Sequence of chain 1.E:
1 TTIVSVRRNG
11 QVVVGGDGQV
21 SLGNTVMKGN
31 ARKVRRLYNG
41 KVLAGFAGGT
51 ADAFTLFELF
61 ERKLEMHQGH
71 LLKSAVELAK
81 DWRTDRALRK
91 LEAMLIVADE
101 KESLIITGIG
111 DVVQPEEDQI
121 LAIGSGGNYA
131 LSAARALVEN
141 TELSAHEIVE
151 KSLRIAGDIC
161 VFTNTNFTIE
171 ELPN

Sequence of chain 1.B:
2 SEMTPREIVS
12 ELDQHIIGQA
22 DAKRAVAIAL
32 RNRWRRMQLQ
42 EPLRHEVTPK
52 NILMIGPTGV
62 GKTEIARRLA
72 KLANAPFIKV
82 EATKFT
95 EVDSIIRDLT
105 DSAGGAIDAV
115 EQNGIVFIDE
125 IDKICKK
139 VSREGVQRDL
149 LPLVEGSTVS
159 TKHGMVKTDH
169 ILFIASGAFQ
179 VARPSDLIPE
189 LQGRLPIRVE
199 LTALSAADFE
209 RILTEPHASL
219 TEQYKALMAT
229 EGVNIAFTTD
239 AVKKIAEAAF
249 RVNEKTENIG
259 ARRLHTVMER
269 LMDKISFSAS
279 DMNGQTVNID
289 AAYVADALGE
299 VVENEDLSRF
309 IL

Binding-site contacts:
Ligand atom CD1 contacts residue LEU22 of chain 1.F at 3.8 Å (hydrophobic).
Ligand atom C1' contacts residue SER125 of chain 1.F at 3.1 Å.
Ligand atom CB3 contacts residue GLN19 of chain 1.F at 3.9 Å.
Ligand atom C1 contacts residue THR50 of chain 1.F at 3.7 Å.
Ligand atom O2' contacts residue SER125 of chain 1.F at 3.7 Å.
Ligand atom N3 contacts residue GLY48 of chain 1.F at 3.0 Å (h-bond).
Ligand atom C1 contacts residue SER21 of chain 1.F at 3.9 Å.
Ligand atom N3 contacts residue THR1 of chain 1.F at 3.7 Å.
Ligand atom CD5 contacts residue PHE46 of chain 1.F at 3.3 Å (hydrophobic).
Ligand atom O2 contacts residue VAL20 of chain 1.F at 3.6 Å.
Ligand atom O6 contacts residue LEU22 of chain 1.F at 3.9 Å.
Ligand atom CA2 contacts residue GLY48 of chain 1.F at 3.9 Å.
Ligand atom CA3 contacts residue THR1 of chain 1.F at 2.5 Å.
Ligand atom S contacts residue THR1 of chain 1.F at 3.7 Å.
Ligand atom CA2 contacts residue SER21 of chain 1.F at 3.8 Å.
Ligand atom CA3 contacts residue GLN19 of chain 1.F at 3.7 Å.
Ligand atom O1' contacts residue GLY48 of chain 1.F at 2.8 Å (h-bond).
Ligand atom CB3 contacts residue THR1 of chain 1.F at 3.1 Å.
Ligand atom C1' contacts residue GLY124 of chain 1.F at 3.6 Å.
Ligand atom CG3 contacts residue GLY48 of chain 1.F at 4.0 Å.
Ligand atom CA3 contacts residue GLY48 of chain 1.F at 3.9 Å.
Ligand atom CS contacts residue GLY48 of chain 1.F at 3.8 Å.
Ligand atom O1 contacts residue GLY49 of chain 1.F at 4.0 Å.
Ligand atom C1' contacts residue THR1 of chain 1.F at 3.2 Å.
Ligand atom C2 contacts residue SER21 of chain 1.F at 3.5 Å.
Ligand atom CS contacts residue THR1 of chain 1.F at 1.4 Å.
Ligand atom O2 contacts residue SER21 of chain 1.F at 2.6 Å (h-bond).
Ligand atom S contacts residue GLY48 of chain 1.F at 4.0 Å.
Ligand atom O1 contacts residue THR50 of chain 1.F at 2.6 Å (h-bond).
Ligand atom C2' contacts residue THR1 of chain 1.F at 2.5 Å.
Ligand atom CD6 contacts residue THR50 of chain 1.F at 3.9 Å.
Ligand atom CD5 contacts residue THR1 of chain 1.F at 3.9 Å.
Ligand atom CG3 contacts residue THR1 of chain 1.F at 3.8 Å.
Ligand atom CD4 contacts residue SER21 of chain 1.F at 3.0 Å.
Ligand atom C2 contacts residue GLY48 of chain 1.F at 3.9 Å.
Ligand atom CD5 contacts residue ALA47 of chain 1.F at 3.9 Å (hydrophobic).
Ligand atom O5 contacts residue GLU92 of chain 1.E at 3.2 Å (salt-bridge).
Ligand atom CB1 contacts residue THR50 of chain 1.F at 3.5 Å.
Ligand atom CB2 contacts residue GLY48 of chain 1.F at 3.9 Å.
Ligand atom N2 contacts residue SER21 of chain 1.F at 3.1 Å (h-bond).

Sequence of chain 1.F:
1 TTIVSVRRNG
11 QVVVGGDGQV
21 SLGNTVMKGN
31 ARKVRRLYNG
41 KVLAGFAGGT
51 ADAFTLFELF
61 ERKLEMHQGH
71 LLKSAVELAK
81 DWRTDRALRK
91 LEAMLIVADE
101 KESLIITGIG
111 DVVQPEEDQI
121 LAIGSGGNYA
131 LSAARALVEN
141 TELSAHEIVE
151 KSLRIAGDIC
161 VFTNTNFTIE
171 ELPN

This protein binds this small molecule.
Small molecule (SMILES): CC(C)C[C@@H](C=CS(C)(=O)=O)NC(=O)[C@H](CC(C)C)NC(=O)[C@H](CC(C)C)NC(=O)Cc1cc(I)c(O)c([N+](=O)[O-])c1